Sequence of chain 1.L:
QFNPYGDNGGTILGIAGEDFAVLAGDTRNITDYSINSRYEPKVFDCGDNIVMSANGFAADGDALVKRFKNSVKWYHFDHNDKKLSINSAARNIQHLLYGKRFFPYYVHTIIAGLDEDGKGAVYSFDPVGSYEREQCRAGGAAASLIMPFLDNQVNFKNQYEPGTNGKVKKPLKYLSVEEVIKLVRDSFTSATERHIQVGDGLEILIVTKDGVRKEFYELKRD

Sequence of chain 1.K:
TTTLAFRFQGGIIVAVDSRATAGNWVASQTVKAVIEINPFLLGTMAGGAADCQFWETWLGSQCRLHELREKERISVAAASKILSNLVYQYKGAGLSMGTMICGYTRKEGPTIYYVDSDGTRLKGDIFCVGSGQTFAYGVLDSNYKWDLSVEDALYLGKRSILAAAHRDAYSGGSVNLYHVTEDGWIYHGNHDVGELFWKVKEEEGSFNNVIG

The protein below binds the small molecule below.
Small molecule (SMILES): CC(C)C[C@@H](CO)NC(=O)[C@H](CC(C)C)NC(=O)[C@H](CC(C)C)NC(=O)OCc1ccccc1

Binding-site contacts:
Ligand atom C5 contacts residue PRO127 of chain 1.L at 3.8 Å (hydrophobic).
Ligand atom C18 contacts residue THR1 of chain 1.K at 2.8 Å.
Ligand atom O32 contacts residue GLY48 of chain 1.K at 3.8 Å.
Ligand atom C14 contacts residue THR21 of chain 1.K at 4.1 Å.
Ligand atom N10 contacts residue ASP126 of chain 1.L at 3.6 Å (salt-bridge).
Ligand atom C17 contacts residue THR1 of chain 1.K at 2.4 Å.
Ligand atom O31 contacts residue THR21 of chain 1.K at 4.1 Å.
Ligand atom C18 contacts residue MET45 of chain 1.K at 3.8 Å (hydrophobic).
Ligand atom O34 contacts residue THR21 of chain 1.K at 3.2 Å (h-bond).
Ligand atom C7 contacts residue ASP126 of chain 1.L at 3.9 Å.
Ligand atom C17 contacts residue GLY47 of chain 1.K at 3.9 Å.
Ligand atom O34 contacts residue ALA20 of chain 1.K at 3.5 Å.
Ligand atom C20 contacts residue VAL31 of chain 1.K at 4.1 Å (hydrophobic).
Ligand atom C21 contacts residue VAL31 of chain 1.K at 3.8 Å (hydrophobic).
Ligand atom C30 contacts residue ALA49 of chain 1.K at 3.9 Å (hydrophobic).
Ligand atom C18 contacts residue GLY47 of chain 1.K at 3.9 Å.
Ligand atom C32 contacts residue SER130 of chain 1.L at 4.0 Å.
Ligand atom C4 contacts residue PRO127 of chain 1.L at 3.9 Å (hydrophobic).
Ligand atom N13 contacts residue THR21 of chain 1.K at 3.3 Å (h-bond).
Ligand atom N16 contacts residue GLY47 of chain 1.K at 2.8 Å (h-bond).
Ligand atom O33 contacts residue ALA46 of chain 1.K at 4.0 Å.
Ligand atom C14 contacts residue GLY47 of chain 1.K at 3.3 Å.
Ligand atom C15 contacts residue GLY47 of chain 1.K at 3.5 Å.
Ligand atom C24 contacts residue THR21 of chain 1.K at 3.9 Å.
Ligand atom O32 contacts residue ALA49 of chain 1.K at 3.1 Å (h-bond).
Ligand atom C6 contacts residue TYR106 of chain 1.L at 4.0 Å (hydrophobic).
Ligand atom C33 contacts residue ALA27 of chain 1.K at 3.4 Å (hydrophobic).
Ligand atom C20 contacts residue MET45 of chain 1.K at 3.3 Å (hydrophobic).
Ligand atom C25 contacts residue GLY47 of chain 1.K at 4.1 Å.
Ligand atom C19 contacts residue ALA49 of chain 1.K at 4.0 Å (hydrophobic).
Ligand atom C21 contacts residue ALA49 of chain 1.K at 3.9 Å (hydrophobic).
Ligand atom C17 contacts residue ARG19 of chain 1.K at 4.1 Å.
Ligand atom O33 contacts residue THR1 of chain 1.K at 2.4 Å (h-bond).
Ligand atom C33 contacts residue THR21 of chain 1.K at 4.0 Å.
Ligand atom C11 contacts residue THR21 of chain 1.K at 3.9 Å.
Ligand atom N16 contacts residue THR1 of chain 1.K at 3.6 Å (h-bond).
Ligand atom C21 contacts residue ALA20 of chain 1.K at 3.9 Å (hydrophobic).
Ligand atom C22 contacts residue THR1 of chain 1.K at 1.4 Å.
Ligand atom O32 contacts residue GLY47 of chain 1.K at 4.0 Å.
Ligand atom O33 contacts residue GLY47 of chain 1.K at 3.2 Å (h-bond).